Sequence of chain 1.B:
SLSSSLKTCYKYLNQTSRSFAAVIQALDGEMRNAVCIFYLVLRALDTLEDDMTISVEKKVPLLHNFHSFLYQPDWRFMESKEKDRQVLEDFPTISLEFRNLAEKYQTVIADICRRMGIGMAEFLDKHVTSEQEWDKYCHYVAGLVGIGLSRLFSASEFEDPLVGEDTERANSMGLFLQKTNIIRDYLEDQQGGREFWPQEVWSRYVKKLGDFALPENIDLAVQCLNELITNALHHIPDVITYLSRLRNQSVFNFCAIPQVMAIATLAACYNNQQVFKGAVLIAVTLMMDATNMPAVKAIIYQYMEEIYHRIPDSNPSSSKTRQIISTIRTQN

Binding-site contacts:
Ligand atom CAI contacts residue PHE44 of chain 1.B at 3.8 Å (hydrophobic).
Ligand atom CAG contacts residue VAL59 of chain 1.B at 3.9 Å (hydrophobic).
Ligand atom CAG contacts residue PHE278 of chain 1.B at 3.6 Å (hydrophobic).
Ligand atom CBA contacts residue PHE278 of chain 1.B at 3.8 Å (hydrophobic).
Ligand atom OAV contacts residue CYS279 of chain 1.B at 3.5 Å (h-bond).
Ligand atom CAS contacts residue LEU173 of chain 1.B at 3.9 Å (hydrophobic).
Ligand atom CAF contacts residue VAL59 of chain 1.B at 3.8 Å (hydrophobic).
Ligand atom OAV contacts residue MET197 of chain 1.B at 3.3 Å.
Ligand atom CAL contacts residue LEU201 of chain 1.B at 3.8 Å (hydrophobic).
Ligand atom CBF contacts residue VAL165 of chain 1.B at 3.4 Å (hydrophobic).
Ligand atom CAT contacts residue GLN202 of chain 1.B at 3.8 Å.
Ligand atom NBE contacts residue LEU201 of chain 1.B at 3.5 Å.
Ligand atom CAE contacts residue VAL165 of chain 1.B at 3.7 Å (hydrophobic).
Ligand atom CAX contacts residue VAL169 of chain 1.B at 3.3 Å (hydrophobic).
Ligand atom CAA contacts residue TYR266 of chain 1.B at 3.6 Å (hydrophobic).
Ligand atom CAP contacts residue ASP70 of chain 1.B at 3.5 Å.
Ligand atom CAD contacts residue VAL169 of chain 1.B at 3.5 Å (hydrophobic).
Ligand atom CAT contacts residue VAL165 of chain 1.B at 3.4 Å (hydrophobic).
Ligand atom OAB contacts residue CYS279 of chain 1.B at 3.0 Å (h-bond).
Ligand atom CAY contacts residue LEU201 of chain 1.B at 3.5 Å (hydrophobic).
Ligand atom NBE contacts residue LEU173 of chain 1.B at 3.8 Å.
Ligand atom CAI contacts residue TYR63 of chain 1.B at 3.8 Å (hydrophobic).
Ligand atom CBC contacts residue LEU173 of chain 1.B at 3.8 Å (hydrophobic).
Ligand atom CAF contacts residue TYR63 of chain 1.B at 3.7 Å (hydrophobic).
Ligand atom CAE contacts residue VAL169 of chain 1.B at 3.9 Å (hydrophobic).
Ligand atom CAH contacts residue TYR63 of chain 1.B at 3.7 Å (hydrophobic).
Ligand atom CBA contacts residue CYS279 of chain 1.B at 3.7 Å (hydrophobic).
Ligand atom CAJ contacts residue VAL169 of chain 1.B at 3.5 Å (hydrophobic).
Ligand atom CAK contacts residue VAL169 of chain 1.B at 3.4 Å (hydrophobic).
Ligand atom CAA contacts residue MET197 of chain 1.B at 3.6 Å (hydrophobic).
Ligand atom CAW contacts residue TYR63 of chain 1.B at 3.8 Å (hydrophobic).
Ligand atom CAY contacts residue LEU173 of chain 1.B at 3.8 Å (hydrophobic).
Ligand atom NAU contacts residue LEU201 of chain 1.B at 3.9 Å.
Ligand atom CAF contacts residue LEU173 of chain 1.B at 3.8 Å (hydrophobic).
Ligand atom OAC contacts residue VAL165 of chain 1.B at 2.7 Å (h-bond).
Ligand atom OAB contacts residue GLN283 of chain 1.B at 3.0 Å (h-bond).
Ligand atom CAR contacts residue PHE278 of chain 1.B at 3.9 Å (hydrophobic).
Ligand atom CAJ contacts residue TYR63 of chain 1.B at 3.8 Å (hydrophobic).
Ligand atom CAK contacts residue ALA166 of chain 1.B at 3.7 Å (hydrophobic).
Ligand atom OAC contacts residue VAL169 of chain 1.B at 3.5 Å.

This protein binds this small molecule.
Small molecule (SMILES): CO[C@H]1CN(c2ccc(C#C[C@@]3(O)CN4CCC3CC4)c(Cc3ccccc3)n2)C[C@H]1O